Binding-site contacts:
Ligand atom O3 contacts residue ASP291 of chain 1.A at 4.2 Å.
Ligand atom C17 contacts residue LYS288 of chain 1.A at 3.9 Å.
Ligand atom C20 contacts residue ARG197 of chain 1.A at 4.3 Å.
Ligand atom C16 contacts residue LYS288 of chain 1.A at 3.9 Å.
Ligand atom C15 contacts residue LYS288 of chain 1.A at 4.3 Å.
Ligand atom C7 contacts residue TYR289 of chain 1.A at 4.4 Å (hydrophobic).
Ligand atom C3 contacts residue ARG197 of chain 1.A at 3.4 Å.
Ligand atom O4 contacts residue ARG197 of chain 1.A at 4.1 Å.
Ligand atom C7 contacts residue ASP291 of chain 1.A at 4.2 Å.
Ligand atom C10 contacts residue ARG197 of chain 1.A at 3.4 Å.
Ligand atom C17 contacts residue TYR289 of chain 1.A at 4.5 Å (hydrophobic).
Ligand atom C10 contacts residue TYR289 of chain 1.A at 4.2 Å (hydrophobic).
Ligand atom C21 contacts residue ARG197 of chain 1.A at 4.3 Å.
Ligand atom C8 contacts residue VAL231 of chain 1.A at 4.4 Å (hydrophobic).
Ligand atom O3 contacts residue TRP290 of chain 1.A at 4.2 Å.
Ligand atom C22 contacts residue VAL231 of chain 1.A at 3.6 Å (hydrophobic).
Ligand atom C11 contacts residue ARG197 of chain 1.A at 4.4 Å.
Ligand atom C8 contacts residue ASP291 of chain 1.A at 4.4 Å.
Ligand atom C18 contacts residue TYR289 of chain 1.A at 4.3 Å (hydrophobic).
Ligand atom C20 contacts residue VAL231 of chain 1.A at 3.8 Å (hydrophobic).
Ligand atom C11 contacts residue TYR289 of chain 1.A at 3.6 Å (hydrophobic).
Ligand atom C4 contacts residue ARG197 of chain 1.A at 3.2 Å.
Ligand atom C5 contacts residue ARG197 of chain 1.A at 3.9 Å.
Ligand atom C10 contacts residue VAL231 of chain 1.A at 3.8 Å (hydrophobic).

Sequence of chain 1.A:
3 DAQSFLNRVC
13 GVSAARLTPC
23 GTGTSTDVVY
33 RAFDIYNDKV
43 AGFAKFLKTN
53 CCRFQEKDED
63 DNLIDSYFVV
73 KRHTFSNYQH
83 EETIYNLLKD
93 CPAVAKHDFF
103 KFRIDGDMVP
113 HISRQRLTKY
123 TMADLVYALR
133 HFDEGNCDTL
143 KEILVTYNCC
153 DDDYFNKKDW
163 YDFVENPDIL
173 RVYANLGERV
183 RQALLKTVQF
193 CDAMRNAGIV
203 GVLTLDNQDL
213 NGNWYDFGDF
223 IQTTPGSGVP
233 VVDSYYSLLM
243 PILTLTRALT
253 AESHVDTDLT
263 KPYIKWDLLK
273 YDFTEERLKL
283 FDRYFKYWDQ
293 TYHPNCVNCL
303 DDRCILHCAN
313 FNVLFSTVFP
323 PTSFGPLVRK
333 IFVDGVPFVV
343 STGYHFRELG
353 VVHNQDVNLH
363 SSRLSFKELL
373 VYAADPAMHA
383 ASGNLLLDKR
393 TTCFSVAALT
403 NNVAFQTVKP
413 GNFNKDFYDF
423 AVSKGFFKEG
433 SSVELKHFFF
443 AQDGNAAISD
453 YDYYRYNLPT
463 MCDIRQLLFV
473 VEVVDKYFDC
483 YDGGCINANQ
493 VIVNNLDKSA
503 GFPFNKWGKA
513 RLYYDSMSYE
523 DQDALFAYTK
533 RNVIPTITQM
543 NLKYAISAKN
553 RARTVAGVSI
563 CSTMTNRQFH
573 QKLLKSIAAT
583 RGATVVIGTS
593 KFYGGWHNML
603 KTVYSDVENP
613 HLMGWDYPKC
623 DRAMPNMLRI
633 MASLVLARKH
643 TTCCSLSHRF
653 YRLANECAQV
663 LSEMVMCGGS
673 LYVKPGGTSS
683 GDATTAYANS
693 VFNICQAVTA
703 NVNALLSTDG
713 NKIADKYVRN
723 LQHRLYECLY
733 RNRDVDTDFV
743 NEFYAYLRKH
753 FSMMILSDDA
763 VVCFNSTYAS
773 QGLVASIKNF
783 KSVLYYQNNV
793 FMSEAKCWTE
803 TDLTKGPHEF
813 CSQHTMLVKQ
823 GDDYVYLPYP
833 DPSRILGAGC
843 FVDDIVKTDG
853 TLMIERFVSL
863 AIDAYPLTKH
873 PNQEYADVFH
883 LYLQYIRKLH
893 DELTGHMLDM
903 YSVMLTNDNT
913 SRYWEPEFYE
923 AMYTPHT

This protein binds this small molecule.
Small molecule (SMILES): C[C@H](CCC(=O)NCCC[N+](C)(C)CC(O)CS(=O)(=O)O)[C@H]1CC[C@H]2[C@@H]3[C@H](O)C[C@@H]4C[C@H](O)CC[C@]4(C)[C@H]3C[C@H](O)[C@]12C